Binding-site contacts:
Ligand atom N1 contacts residue DA4 of chain 1.C at 3.5 Å (h-bond).
Ligand atom C2 contacts residue 93D3 of chain 1.C at 3.4 Å.
Ligand atom N3 contacts residue DA6 of chain 1.C at 2.8 Å (h-bond).
Ligand atom C2 contacts residue DA6 of chain 1.C at 3.4 Å.
Ligand atom O2 contacts residue DA6 of chain 1.C at 3.4 Å.
Ligand atom N3 contacts residue DA7 of chain 1.C at 2.8 Å (h-bond).
Ligand atom N4 contacts residue DG8 of chain 1.C at 2.7 Å (h-bond).
Ligand atom O2 contacts residue DA7 of chain 1.C at 3.5 Å.
Ligand atom O2 contacts residue 93D3 of chain 1.C at 2.6 Å (h-bond).
Ligand atom N1 contacts residue DT5 of chain 1.C at 3.0 Å (h-bond).
Ligand atom O2 contacts residue DG8 of chain 1.C at 2.8 Å (h-bond).
Ligand atom N6 contacts residue DA4 of chain 1.C at 3.4 Å (h-bond).
Ligand atom C6 contacts residue 93D2 of chain 1.C at 3.3 Å.
Ligand atom O2 contacts residue 93D2 of chain 1.C at 3.3 Å (h-bond).
Ligand atom N1 contacts residue DA6 of chain 1.C at 3.4 Å.
Ligand atom O6 contacts residue 93D2 of chain 1.C at 2.7 Å (h-bond).
Ligand atom N3 contacts residue DG8 of chain 1.C at 2.8 Å (h-bond).
Ligand atom O4' contacts residue PRO81 of chain 1.A at 3.2 Å.
Ligand atom O2 contacts residue DG8 of chain 1.C at 3.4 Å (h-bond).
Ligand atom O2 contacts residue ARG97 of chain 1.A at 2.6 Å (salt-bridge).
Ligand atom O4 contacts residue DA1 of chain 1.C at 2.6 Å (h-bond).
Ligand atom N3 contacts residue DA4 of chain 1.C at 3.0 Å (h-bond).
Ligand atom N1 contacts residue 93D3 of chain 1.C at 3.0 Å (h-bond).
Ligand atom O4 contacts residue 93D3 of chain 1.C at 3.5 Å (h-bond).
Ligand atom O4' contacts residue ARG97 of chain 1.A at 3.0 Å (salt-bridge).
Ligand atom C5' contacts residue TYR45 of chain 1.A at 3.4 Å (hydrophobic).
Ligand atom C6 contacts residue DA1 of chain 1.C at 3.5 Å.
Ligand atom O4 contacts residue DA4 of chain 1.C at 3.0 Å (h-bond).
Ligand atom C2 contacts residue DA4 of chain 1.C at 3.5 Å.
Ligand atom N1 contacts residue DA1 of chain 1.C at 3.5 Å (h-bond).
Ligand atom O2 contacts residue DA4 of chain 1.C at 3.2 Å.
Ligand atom O4 contacts residue DA7 of chain 1.C at 3.0 Å (h-bond).
Ligand atom N1 contacts residue 93D2 of chain 1.C at 3.0 Å (h-bond).
Ligand atom O6 contacts residue 93D3 of chain 1.C at 3.2 Å (h-bond).
Ligand atom N4 contacts residue DA7 of chain 1.C at 3.4 Å (h-bond).
Ligand atom N3 contacts residue DA1 of chain 1.C at 2.7 Å (h-bond).
Ligand atom N6 contacts residue DT5 of chain 1.C at 3.2 Å (h-bond).
Ligand atom O4 contacts residue DA6 of chain 1.C at 3.1 Å (h-bond).
Ligand atom C4 contacts residue DA1 of chain 1.C at 3.3 Å.
Ligand atom O6 contacts residue DA1 of chain 1.C at 2.8 Å (h-bond).

Sequence of chain 1.A:
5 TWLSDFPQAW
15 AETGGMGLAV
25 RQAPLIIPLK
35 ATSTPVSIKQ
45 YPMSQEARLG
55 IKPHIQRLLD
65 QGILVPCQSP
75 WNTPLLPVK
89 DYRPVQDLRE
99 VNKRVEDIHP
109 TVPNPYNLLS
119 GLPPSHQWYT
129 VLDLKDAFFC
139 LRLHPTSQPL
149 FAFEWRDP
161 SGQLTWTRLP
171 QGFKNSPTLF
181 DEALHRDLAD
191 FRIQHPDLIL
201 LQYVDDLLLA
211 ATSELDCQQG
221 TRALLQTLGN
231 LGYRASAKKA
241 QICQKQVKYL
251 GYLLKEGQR

This protein binds this small molecule.
Small molecule (SMILES): Cc1cn([C@H]2C[C@H](O[P](=O)(O)OC[C@H]3O[C@@H](n4cc(C)c(=O)[nH]c4=O)C[C@@H]3O[P](=O)(O)OC[C@H]3O[C@@H](n4cnc5c(N)ncnc54)C[C@@H]3O[P](=O)(O)OC[C@H]3O[C@@H](n4cc(C)c(=O)[nH]c4=O)C[C@@H]3O[P](=O)(O)OC[C@H]3O[C@@H](n4ccn5c(=O)[nH]c(=O)nc45)C[C@@H]3O[P](=O)(O)OC[C@H]3O[C@@H](n4ccn5c(=O)[nH]c(=O)nc45)C[C@@H]3O[P](=O)(O)OC[C@H]3O[C@@H](n4ccc(=O)[nH]c4=O)C[C@@H]3O)[C@@H](CO[P](=O)(O)O[C@H]3C[C@H](n4ccc(N)nc4=O)O[C@@H]3CO)O2)c(=O)[nH]c1=O